Binding-site contacts:
Ligand atom C19 contacts residue ALA49 of chain 1.V at 3.9 Å (hydrophobic).
Ligand atom C17 contacts residue ILE45 of chain 1.V at 3.5 Å (hydrophobic).
Ligand atom O6 contacts residue THR1 of chain 1.V at 2.9 Å (h-bond).
Ligand atom O14 contacts residue ARG19 of chain 1.V at 3.9 Å.
Ligand atom C17 contacts residue GLY47 of chain 1.V at 3.9 Å.
Ligand atom O12 contacts residue DMF1 of chain 1.FE at 3.6 Å.
Ligand atom C16 contacts residue GLY47 of chain 1.V at 3.4 Å.
Ligand atom C20 contacts residue ALA49 of chain 1.V at 3.8 Å (hydrophobic).
Ligand atom O12 contacts residue THR1 of chain 1.V at 2.2 Å (h-bond).
Ligand atom O6 contacts residue SER141 of chain 1.V at 4.0 Å.
Ligand atom O14 contacts residue SER20 of chain 1.V at 3.2 Å.
Ligand atom C5 contacts residue ALA180 of chain 1.V at 3.3 Å (hydrophobic).
Ligand atom C15 contacts residue GLY47 of chain 1.V at 3.5 Å.
Ligand atom O12 contacts residue GLY47 of chain 1.V at 3.0 Å (h-bond).
Ligand atom N9 contacts residue THR1 of chain 1.V at 3.8 Å.
Ligand atom C5 contacts residue THR1 of chain 1.V at 3.4 Å.
Ligand atom C11 contacts residue GLY47 of chain 1.V at 4.0 Å.
Ligand atom C16 contacts residue ILE45 of chain 1.V at 4.0 Å (hydrophobic).
Ligand atom C11 contacts residue THR1 of chain 1.V at 1.4 Å.
Ligand atom C5 contacts residue ARG19 of chain 1.V at 3.8 Å.
Ligand atom C20 contacts residue SER20 of chain 1.V at 4.0 Å.
Ligand atom C13 contacts residue THR1 of chain 1.V at 3.0 Å.
Ligand atom C13 contacts residue ARG19 of chain 1.V at 3.8 Å.
Ligand atom C16 contacts residue THR1 of chain 1.V at 3.5 Å.
Ligand atom O8 contacts residue GLY47 of chain 1.V at 3.8 Å.
Ligand atom C15 contacts residue THR1 of chain 1.V at 3.8 Å.
Ligand atom C10 contacts residue THR1 of chain 1.V at 2.5 Å.
Ligand atom C17 contacts residue ALA52 of chain 1.V at 3.7 Å (hydrophobic).
Ligand atom C2 contacts residue THR21 of chain 1.V at 3.2 Å.
Ligand atom C3 contacts residue THR21 of chain 1.V at 3.4 Å.
Ligand atom C7 contacts residue GLY47 of chain 1.V at 3.8 Å.
Ligand atom O14 contacts residue THR21 of chain 1.V at 3.5 Å (h-bond).
Ligand atom C4 contacts residue THR1 of chain 1.V at 3.2 Å.
Ligand atom N9 contacts residue GLY47 of chain 1.V at 3.0 Å (h-bond).
Ligand atom C18 contacts residue VAL31 of chain 1.V at 4.0 Å (hydrophobic).
Ligand atom C5 contacts residue THR21 of chain 1.V at 3.6 Å.
Ligand atom C18 contacts residue LYS33 of chain 1.V at 3.9 Å.
Ligand atom O12 contacts residue ALA46 of chain 1.V at 3.7 Å.
Ligand atom C19 contacts residue VAL31 of chain 1.V at 3.4 Å (hydrophobic).
Ligand atom C10 contacts residue GLY47 of chain 1.V at 4.0 Å.

Sequence of chain 1.V:
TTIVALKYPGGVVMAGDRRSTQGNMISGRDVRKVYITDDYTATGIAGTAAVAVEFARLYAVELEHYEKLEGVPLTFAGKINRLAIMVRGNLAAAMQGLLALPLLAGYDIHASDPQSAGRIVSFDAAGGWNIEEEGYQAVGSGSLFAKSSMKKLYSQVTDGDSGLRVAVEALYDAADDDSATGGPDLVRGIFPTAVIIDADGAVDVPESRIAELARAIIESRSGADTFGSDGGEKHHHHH

This protein binds this small molecule.
Small molecule (SMILES): CC[C@H]1C(=O)N[C@](C=O)([C@@H](O)[C@@H]2C=CCCC2)[C@@]1(C)O